A small-molecule ligand and the protein it binds are described below.
Small molecule (SMILES): CC(=O)N[C@@H]1[C@@H](O)[C@H](O)[C@@H](CO)O[C@H]1O

Sequence of chain 1.A:
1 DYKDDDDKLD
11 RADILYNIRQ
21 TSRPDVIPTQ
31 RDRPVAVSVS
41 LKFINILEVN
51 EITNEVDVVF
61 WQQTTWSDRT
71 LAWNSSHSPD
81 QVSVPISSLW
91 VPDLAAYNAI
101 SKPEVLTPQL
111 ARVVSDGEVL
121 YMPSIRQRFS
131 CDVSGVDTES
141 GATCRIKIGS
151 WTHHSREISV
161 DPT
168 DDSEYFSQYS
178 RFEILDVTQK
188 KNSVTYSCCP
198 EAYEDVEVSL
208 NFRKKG

Binding-site contacts:
Ligand atom C5 contacts residue SER76 of chain 1.A at 3.1 Å.
Ligand atom O6 contacts residue HIS77 of chain 1.A at 4.3 Å.
Ligand atom O5 contacts residue SER76 of chain 1.A at 3.2 Å (h-bond).
Ligand atom C3 contacts residue ASN74 of chain 1.A at 3.8 Å.
Ligand atom C4 contacts residue ASN74 of chain 1.A at 4.2 Å.
Ligand atom C6 contacts residue HIS77 of chain 1.A at 3.8 Å.
Ligand atom C5 contacts residue ASN74 of chain 1.A at 3.7 Å.
Ligand atom C7 contacts residue ASN74 of chain 1.A at 3.3 Å.
Ligand atom O5 contacts residue ASN74 of chain 1.A at 2.4 Å (h-bond).
Ligand atom C2 contacts residue ASN74 of chain 1.A at 2.4 Å.
Ligand atom N2 contacts residue ASN74 of chain 1.A at 2.9 Å (h-bond).
Ligand atom C1 contacts residue ASN74 of chain 1.A at 1.6 Å.
Ligand atom C1 contacts residue SER76 of chain 1.A at 3.4 Å.
Ligand atom O7 contacts residue ASN74 of chain 1.A at 3.0 Å (h-bond).
Ligand atom C6 contacts residue SER76 of chain 1.A at 3.4 Å.
Ligand atom C4 contacts residue SER76 of chain 1.A at 4.4 Å.